Sequence of chain 1.F:
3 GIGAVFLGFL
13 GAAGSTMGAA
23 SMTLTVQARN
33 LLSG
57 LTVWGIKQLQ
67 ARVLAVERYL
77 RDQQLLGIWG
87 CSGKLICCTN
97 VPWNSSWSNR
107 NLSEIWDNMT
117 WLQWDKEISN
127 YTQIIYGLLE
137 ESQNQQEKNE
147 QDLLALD

Binding-site contacts:
Ligand atom C7 contacts residue THR58 of chain 1.I at 4.2 Å.
Ligand atom C8 contacts residue THR69 of chain 1.I at 4.0 Å.
Ligand atom C2 contacts residue THR58 of chain 1.I at 3.7 Å.
Ligand atom O3 contacts residue THR58 of chain 1.I at 2.8 Å (h-bond).
Ligand atom C8 contacts residue GLU57 of chain 1.E at 3.8 Å.
Ligand atom C7 contacts residue SER17 of chain 1.F at 3.4 Å.
Ligand atom O4 contacts residue THR58 of chain 1.I at 3.2 Å (h-bond).
Ligand atom O5 contacts residue ASN58 of chain 1.E at 2.3 Å (h-bond).
Ligand atom C5 contacts residue ASN58 of chain 1.E at 3.6 Å.
Ligand atom C8 contacts residue TYR59 of chain 1.I at 3.6 Å (hydrophobic).
Ligand atom C6 contacts residue SER71 of chain 1.I at 4.0 Å.
Ligand atom O6 contacts residue ASP56 of chain 1.I at 2.8 Å (salt-bridge).
Ligand atom O3 contacts residue SER57 of chain 1.I at 3.4 Å.
Ligand atom O7 contacts residue SER17 of chain 1.F at 2.7 Å (h-bond).
Ligand atom O5 contacts residue ASP56 of chain 1.I at 3.9 Å.
Ligand atom C4 contacts residue THR58 of chain 1.I at 3.8 Å.
Ligand atom C7 contacts residue ASN58 of chain 1.E at 3.2 Å.
Ligand atom C2 contacts residue ASN58 of chain 1.E at 2.5 Å.
Ligand atom N2 contacts residue ASN58 of chain 1.E at 2.9 Å (h-bond).
Ligand atom C6 contacts residue GLY55 of chain 1.I at 3.9 Å.
Ligand atom C3 contacts residue THR58 of chain 1.I at 3.3 Å.
Ligand atom N2 contacts residue GLU57 of chain 1.E at 4.0 Å.
Ligand atom O7 contacts residue GLY16 of chain 1.F at 3.4 Å.
Ligand atom N2 contacts residue THR58 of chain 1.I at 3.1 Å (h-bond).
Ligand atom O7 contacts residue THR69 of chain 1.I at 4.2 Å.
Ligand atom C4 contacts residue ASN58 of chain 1.E at 4.2 Å.
Ligand atom C7 contacts residue GLU57 of chain 1.E at 4.1 Å.
Ligand atom C8 contacts residue THR58 of chain 1.I at 3.3 Å.
Ligand atom C8 contacts residue SER17 of chain 1.F at 3.5 Å.
Ligand atom O3 contacts residue ASP56 of chain 1.I at 3.3 Å (salt-bridge).
Ligand atom O6 contacts residue ASN58 of chain 1.E at 4.2 Å.
Ligand atom C8 contacts residue TYR60 of chain 1.I at 3.0 Å (hydrophobic).
Ligand atom C7 contacts residue THR69 of chain 1.I at 4.2 Å.
Ligand atom C1 contacts residue ASN58 of chain 1.E at 1.4 Å.
Ligand atom C3 contacts residue ASN58 of chain 1.E at 3.8 Å.
Ligand atom C8 contacts residue SER57 of chain 1.I at 4.1 Å.
Ligand atom C5 contacts residue ASP56 of chain 1.I at 4.2 Å.
Ligand atom C6 contacts residue ASP56 of chain 1.I at 3.3 Å.
Ligand atom O7 contacts residue ASN58 of chain 1.E at 3.1 Å (h-bond).
Ligand atom C1 contacts residue THR58 of chain 1.I at 4.2 Å.

Sequence of chain 1.I:
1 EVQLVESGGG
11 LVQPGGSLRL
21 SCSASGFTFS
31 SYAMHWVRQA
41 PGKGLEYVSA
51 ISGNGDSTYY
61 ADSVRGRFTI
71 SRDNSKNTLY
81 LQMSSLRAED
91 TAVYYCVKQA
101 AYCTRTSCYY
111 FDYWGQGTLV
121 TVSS

A small-molecule ligand and the protein it binds are described below.
Small molecule (SMILES): CC(=O)N[C@H]1[C@H](O[C@H]2[C@H](O)[C@@H](NC(C)=O)CO[C@@H]2CO)O[C@H](CO)[C@@H](O[C@@H]2O[C@H](CO[C@H]3O[C@H](CO)[C@@H](O)[C@H](O)[C@@H]3O)[C@@H](O)[C@H](O[C@H]3O[C@H](CO)[C@@H](O)[C@H](O)[C@@H]3O)[C@@H]2O)[C@@H]1O

Sequence of chain 1.E:
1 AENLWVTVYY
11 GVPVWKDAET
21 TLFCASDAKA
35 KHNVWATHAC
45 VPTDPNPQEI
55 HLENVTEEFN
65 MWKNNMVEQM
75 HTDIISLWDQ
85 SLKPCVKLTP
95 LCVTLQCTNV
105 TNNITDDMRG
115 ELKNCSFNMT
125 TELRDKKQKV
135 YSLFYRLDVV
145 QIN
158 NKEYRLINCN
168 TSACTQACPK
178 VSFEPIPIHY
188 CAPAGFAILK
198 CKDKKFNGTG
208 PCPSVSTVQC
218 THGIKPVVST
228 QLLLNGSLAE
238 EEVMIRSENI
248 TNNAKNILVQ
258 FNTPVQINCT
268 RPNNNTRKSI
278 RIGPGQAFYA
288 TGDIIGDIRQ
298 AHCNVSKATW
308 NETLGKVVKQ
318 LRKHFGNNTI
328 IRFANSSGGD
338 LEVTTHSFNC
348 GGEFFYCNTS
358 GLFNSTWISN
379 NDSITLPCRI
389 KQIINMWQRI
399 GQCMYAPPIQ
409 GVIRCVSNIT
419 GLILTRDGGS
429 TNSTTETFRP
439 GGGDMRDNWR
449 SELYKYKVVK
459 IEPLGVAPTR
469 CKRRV